Sequence of chain 1.A:
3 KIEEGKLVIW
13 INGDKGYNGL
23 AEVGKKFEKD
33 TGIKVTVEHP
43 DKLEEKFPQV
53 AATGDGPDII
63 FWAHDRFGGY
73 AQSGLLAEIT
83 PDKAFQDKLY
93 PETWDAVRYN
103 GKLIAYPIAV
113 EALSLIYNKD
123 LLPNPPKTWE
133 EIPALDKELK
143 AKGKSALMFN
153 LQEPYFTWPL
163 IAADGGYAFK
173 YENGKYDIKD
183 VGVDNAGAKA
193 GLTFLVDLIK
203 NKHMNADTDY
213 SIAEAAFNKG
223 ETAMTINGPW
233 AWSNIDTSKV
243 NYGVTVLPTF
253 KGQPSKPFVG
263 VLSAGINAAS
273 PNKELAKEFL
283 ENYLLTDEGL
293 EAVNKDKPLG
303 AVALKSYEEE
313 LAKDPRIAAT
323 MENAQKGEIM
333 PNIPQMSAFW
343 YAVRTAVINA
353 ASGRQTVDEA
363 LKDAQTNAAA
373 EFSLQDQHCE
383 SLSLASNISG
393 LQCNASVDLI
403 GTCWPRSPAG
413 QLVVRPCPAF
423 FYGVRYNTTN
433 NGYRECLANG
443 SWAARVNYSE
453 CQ

Binding-site contacts:
Ligand atom O3 contacts residue ARG68 of chain 1.A at 2.7 Å (salt-bridge).
Ligand atom C2 contacts residue TRP342 of chain 1.A at 3.6 Å (hydrophobic).
Ligand atom C3 contacts residue TRP64 of chain 1.A at 3.9 Å (hydrophobic).
Ligand atom C6 contacts residue TRP342 of chain 1.A at 3.8 Å (hydrophobic).
Ligand atom C2 contacts residue ASP67 of chain 1.A at 3.4 Å.
Ligand atom O1 contacts residue ASN14 of chain 1.A at 2.8 Å (h-bond).
Ligand atom O5 contacts residue TYR157 of chain 1.A at 3.3 Å.
Ligand atom C1 contacts residue LYS17 of chain 1.A at 3.6 Å.
Ligand atom O6 contacts residue GLU155 of chain 1.A at 2.7 Å (salt-bridge).
Ligand atom C5 contacts residue GLU155 of chain 1.A at 3.6 Å.
Ligand atom O6 contacts residue PRO156 of chain 1.A at 3.2 Å.
Ligand atom O1 contacts residue LYS17 of chain 1.A at 2.8 Å (salt-bridge).
Ligand atom C3 contacts residue ARG68 of chain 1.A at 3.8 Å.
Ligand atom O4 contacts residue GLU155 of chain 1.A at 3.9 Å.
Ligand atom C3 contacts residue ASP67 of chain 1.A at 3.9 Å.
Ligand atom C3 contacts residue TRP342 of chain 1.A at 3.8 Å (hydrophobic).
Ligand atom O5 contacts residue TRP342 of chain 1.A at 4.0 Å.
Ligand atom O2 contacts residue TRP232 of chain 1.A at 3.6 Å.
Ligand atom C2 contacts residue TRP232 of chain 1.A at 3.6 Å (hydrophobic).
Ligand atom C4 contacts residue TRP342 of chain 1.A at 3.6 Å (hydrophobic).
Ligand atom C4 contacts residue TYR157 of chain 1.A at 3.8 Å (hydrophobic).
Ligand atom C2 contacts residue LYS17 of chain 1.A at 3.8 Å.
Ligand atom O3 contacts residue ASP67 of chain 1.A at 2.9 Å (salt-bridge).
Ligand atom O2 contacts residue TRP64 of chain 1.A at 3.2 Å (h-bond).
Ligand atom O2 contacts residue ASP67 of chain 1.A at 2.5 Å (salt-bridge).
Ligand atom C6 contacts residue PRO156 of chain 1.A at 3.5 Å (hydrophobic).
Ligand atom O6 contacts residue TYR157 of chain 1.A at 3.0 Å (h-bond).
Ligand atom O3 contacts residue ALA65 of chain 1.A at 3.3 Å.
Ligand atom C6 contacts residue TYR157 of chain 1.A at 3.7 Å (hydrophobic).
Ligand atom O3 contacts residue TRP342 of chain 1.A at 3.1 Å.
Ligand atom O6 contacts residue PHE158 of chain 1.A at 3.5 Å.
Ligand atom O2 contacts residue ALA65 of chain 1.A at 3.5 Å.
Ligand atom O2 contacts residue LYS17 of chain 1.A at 3.0 Å (salt-bridge).
Ligand atom C4 contacts residue ARG68 of chain 1.A at 3.6 Å.
Ligand atom C6 contacts residue GLU155 of chain 1.A at 3.3 Å.
Ligand atom C2 contacts residue TYR157 of chain 1.A at 3.9 Å (hydrophobic).
Ligand atom C1 contacts residue TRP232 of chain 1.A at 3.5 Å (hydrophobic).
Ligand atom O2 contacts residue GLU113 of chain 1.A at 3.0 Å (salt-bridge).
Ligand atom O1 contacts residue ASP16 of chain 1.A at 3.5 Å (salt-bridge).
Ligand atom O4 contacts residue ARG68 of chain 1.A at 3.0 Å (salt-bridge).

The small molecule below binds the protein below.
Small molecule (SMILES): OC[C@H]1O[C@H](O[C@H]2[C@H](O)[C@@H](O)[C@@H](O)O[C@@H]2CO)[C@H](O)[C@@H](O)[C@@H]1O